Sequence of chain 1.A:
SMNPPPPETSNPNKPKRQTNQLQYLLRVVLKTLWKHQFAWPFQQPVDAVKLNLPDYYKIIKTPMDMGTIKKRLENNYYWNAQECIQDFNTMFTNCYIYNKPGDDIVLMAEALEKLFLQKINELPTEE

Binding-site contacts:
Ligand atom C5 contacts residue PRO41 of chain 1.A at 3.7 Å (hydrophobic).
Ligand atom C12 contacts residue TRP40 of chain 1.A at 3.6 Å (hydrophobic).
Ligand atom C26 contacts residue VAL46 of chain 1.A at 3.6 Å (hydrophobic).
Ligand atom C11 contacts residue TRP40 of chain 1.A at 3.7 Å (hydrophobic).
Ligand atom C26 contacts residue PRO41 of chain 1.A at 3.9 Å (hydrophobic).
Ligand atom O28 contacts residue ASN99 of chain 1.A at 2.9 Å (h-bond).
Ligand atom C16 contacts residue TRP40 of chain 1.A at 4.0 Å (hydrophobic).
Ligand atom C2 contacts residue LEU51 of chain 1.A at 3.8 Å (hydrophobic).
Ligand atom C27 contacts residue ASN99 of chain 1.A at 3.7 Å.
Ligand atom C5 contacts residue ILE105 of chain 1.A at 3.9 Å (hydrophobic).
Ligand atom N6 contacts residue PRO41 of chain 1.A at 2.7 Å (h-bond).
Ligand atom C16 contacts residue LEU51 of chain 1.A at 3.4 Å (hydrophobic).
Ligand atom C8 contacts residue LEU51 of chain 1.A at 3.9 Å (hydrophobic).
Ligand atom C7 contacts residue PRO41 of chain 1.A at 3.6 Å (hydrophobic).
Ligand atom O9 contacts residue PRO41 of chain 1.A at 3.1 Å (h-bond).
Ligand atom O28 contacts residue CYS95 of chain 1.A at 4.1 Å.
Ligand atom O28 contacts residue TYR56 of chain 1.A at 4.1 Å.
Ligand atom C11 contacts residue LEU51 of chain 1.A at 3.6 Å (hydrophobic).
Ligand atom C12 contacts residue LEU51 of chain 1.A at 4.0 Å (hydrophobic).
Ligand atom C14 contacts residue TRP40 of chain 1.A at 4.0 Å (hydrophobic).
Ligand atom C2 contacts residue LEU53 of chain 1.A at 4.1 Å (hydrophobic).
Ligand atom C26 contacts residue PHE42 of chain 1.A at 3.6 Å (hydrophobic).
Ligand atom C13 contacts residue TRP40 of chain 1.A at 3.8 Å (hydrophobic).
Ligand atom C4 contacts residue VAL46 of chain 1.A at 3.8 Å (hydrophobic).
Ligand atom C29 contacts residue LEU53 of chain 1.A at 4.0 Å (hydrophobic).
Ligand atom C10 contacts residue LYS50 of chain 1.A at 3.7 Å.
Ligand atom O28 contacts residue ILE105 of chain 1.A at 4.0 Å.
Ligand atom C15 contacts residue LEU51 of chain 1.A at 3.6 Å (hydrophobic).
Ligand atom C9 contacts residue LYS50 of chain 1.A at 3.7 Å.
Ligand atom N6 contacts residue VAL46 of chain 1.A at 3.9 Å.
Ligand atom N10 contacts residue LEU51 of chain 1.A at 3.8 Å.
Ligand atom C14 contacts residue LEU51 of chain 1.A at 4.0 Å (hydrophobic).
Ligand atom N6 contacts residue ILE105 of chain 1.A at 4.0 Å.
Ligand atom C8 contacts residue PRO41 of chain 1.A at 3.8 Å (hydrophobic).
Ligand atom C29 contacts residue TYR98 of chain 1.A at 3.7 Å (hydrophobic).
Ligand atom O20 contacts residue TRP40 of chain 1.A at 4.0 Å.
Ligand atom C29 contacts residue TYR56 of chain 1.A at 3.7 Å (hydrophobic).
Ligand atom O20 contacts residue GLN44 of chain 1.A at 3.8 Å.
Ligand atom C5 contacts residue VAL46 of chain 1.A at 3.5 Å (hydrophobic).
Ligand atom O9 contacts residue GLN44 of chain 1.A at 3.7 Å.

A small-molecule ligand and the protein it binds are described below.
Small molecule (SMILES): CCCc1c(C(=O)Nc2cccc(S(=O)(=O)N3CCCCCC3)c2)[nH]c(C)c1C(C)=O